Sequence of chain 1.F:
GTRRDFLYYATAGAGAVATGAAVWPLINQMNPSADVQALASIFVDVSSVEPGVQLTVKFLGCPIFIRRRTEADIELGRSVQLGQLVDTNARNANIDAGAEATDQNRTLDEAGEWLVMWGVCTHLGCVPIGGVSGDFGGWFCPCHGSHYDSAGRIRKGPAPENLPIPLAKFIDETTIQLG

Sequence of chain 1.A:
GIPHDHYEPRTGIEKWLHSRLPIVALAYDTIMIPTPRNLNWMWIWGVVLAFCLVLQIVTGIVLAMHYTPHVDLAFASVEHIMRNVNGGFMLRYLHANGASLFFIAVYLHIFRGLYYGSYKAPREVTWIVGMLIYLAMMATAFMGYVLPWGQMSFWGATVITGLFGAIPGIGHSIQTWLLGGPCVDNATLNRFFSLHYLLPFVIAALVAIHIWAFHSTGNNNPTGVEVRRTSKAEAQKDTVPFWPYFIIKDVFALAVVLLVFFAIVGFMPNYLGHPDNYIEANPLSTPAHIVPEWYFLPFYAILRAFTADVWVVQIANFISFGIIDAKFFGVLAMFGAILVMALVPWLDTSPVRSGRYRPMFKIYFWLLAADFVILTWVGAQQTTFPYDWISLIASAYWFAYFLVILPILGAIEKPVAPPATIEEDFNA

This protein binds this small molecule.
Small molecule (SMILES): C/C=C(C)/C=C/C=C[C@H](OC)[C@@H](C)[C@@H](OC)[C@@H](C)CCc1oc2c(O)c(OC)cc(OC)c2c(=O)c1C

Binding-site contacts:
Ligand atom O1 contacts residue ILE162 of chain 1.A at 3.6 Å.
Ligand atom O4 contacts residue VAL161 of chain 1.A at 3.2 Å.
Ligand atom C20 contacts residue MET145 of chain 1.A at 3.6 Å (hydrophobic).
Ligand atom C4 contacts residue VAL161 of chain 1.A at 3.6 Å (hydrophobic).
Ligand atom O5 contacts residue VAL161 of chain 1.A at 3.3 Å.
Ligand atom C23 contacts residue MET140 of chain 1.A at 3.7 Å (hydrophobic).
Ligand atom C5M contacts residue TYR302 of chain 1.A at 3.5 Å (hydrophobic).
Ligand atom C6 contacts residue GLY158 of chain 1.A at 3.7 Å.
Ligand atom C4 contacts residue TYR302 of chain 1.A at 3.5 Å (hydrophobic).
Ligand atom C21 contacts residue LEU197 of chain 1.A at 3.5 Å (hydrophobic).
Ligand atom O12 contacts residue MET336 of chain 1.A at 3.3 Å.
Ligand atom C23 contacts residue ILE340 of chain 1.A at 3.6 Å (hydrophobic).
Ligand atom C17 contacts residue PHE144 of chain 1.A at 3.8 Å (hydrophobic).
Ligand atom C8 contacts residue PRO294 of chain 1.A at 3.6 Å (hydrophobic).
Ligand atom C7M contacts residue MET154 of chain 1.A at 3.7 Å (hydrophobic).
Ligand atom O4 contacts residue HIS152 of chain 1.F at 2.9 Å (h-bond).
Ligand atom C7M contacts residue VAL293 of chain 1.A at 3.8 Å (hydrophobic).
Ligand atom C24 contacts residue PHE144 of chain 1.A at 3.6 Å (hydrophobic).
Ligand atom O8 contacts residue PHE298 of chain 1.A at 3.4 Å.
Ligand atom C8A contacts residue PRO294 of chain 1.A at 3.7 Å (hydrophobic).
Ligand atom C5 contacts residue VAL161 of chain 1.A at 3.8 Å (hydrophobic).
Ligand atom O7 contacts residue GLU295 of chain 1.A at 3.7 Å.
Ligand atom O7 contacts residue GLY158 of chain 1.A at 3.3 Å.
Ligand atom O8 contacts residue PRO294 of chain 1.A at 3.7 Å.
Ligand atom C5M contacts residue CYS151 of chain 1.F at 3.7 Å (hydrophobic).
Ligand atom C18 contacts residue PHE144 of chain 1.A at 3.6 Å (hydrophobic).
Ligand atom C25 contacts residue LEU137 of chain 1.A at 3.8 Å (hydrophobic).
Ligand atom C21 contacts residue PHE194 of chain 1.A at 3.8 Å (hydrophobic).
Ligand atom O8 contacts residue GLU295 of chain 1.A at 2.9 Å (salt-bridge).
Ligand atom C19 contacts residue PHE144 of chain 1.A at 3.8 Å (hydrophobic).
Ligand atom C5M contacts residue HIS152 of chain 1.F at 3.8 Å.
Ligand atom C22 contacts residue PHE301 of chain 1.A at 3.7 Å (hydrophobic).
Ligand atom C7 contacts residue GLY158 of chain 1.A at 3.5 Å.
Ligand atom O4 contacts residue TYR302 of chain 1.A at 3.4 Å.
Ligand atom O14 contacts residue ALA141 of chain 1.A at 3.7 Å.
Ligand atom C21 contacts residue MET145 of chain 1.A at 3.7 Å (hydrophobic).
Ligand atom O5 contacts residue HIS152 of chain 1.F at 3.8 Å.
Ligand atom C3M contacts residue MET336 of chain 1.A at 3.8 Å (hydrophobic).
Ligand atom C15 contacts residue ILE162 of chain 1.A at 3.7 Å (hydrophobic).
Ligand atom C23 contacts residue MET336 of chain 1.A at 3.7 Å (hydrophobic).